This small molecule binds to this protein.
Small molecule (SMILES): CC(=O)N[C@@H]1[C@@H](O)[C@H](O)[C@@H](CO)O[C@H]1O

Binding-site contacts:
Ligand atom C1 contacts residue ASN738 of chain 1.B at 3.7 Å.
Ligand atom C8 contacts residue ASN737 of chain 1.B at 4.3 Å.
Ligand atom C2 contacts residue ASN738 of chain 1.B at 4.3 Å.
Ligand atom C1 contacts residue ASN737 of chain 1.B at 1.4 Å.
Ligand atom C2 contacts residue ASN737 of chain 1.B at 2.5 Å.
Ligand atom C7 contacts residue ASN738 of chain 1.B at 3.6 Å.
Ligand atom N2 contacts residue ASN738 of chain 1.B at 3.8 Å.
Ligand atom C5 contacts residue ASN737 of chain 1.B at 3.7 Å.
Ligand atom O5 contacts residue ASN737 of chain 1.B at 2.4 Å (h-bond).
Ligand atom C3 contacts residue ASN737 of chain 1.B at 3.8 Å.
Ligand atom O7 contacts residue ASN738 of chain 1.B at 4.2 Å.
Ligand atom C7 contacts residue ASN737 of chain 1.B at 3.1 Å.
Ligand atom O7 contacts residue ASN737 of chain 1.B at 3.0 Å (h-bond).
Ligand atom C4 contacts residue ASN737 of chain 1.B at 4.2 Å.
Ligand atom C8 contacts residue ASN738 of chain 1.B at 3.2 Å.
Ligand atom N2 contacts residue ASN737 of chain 1.B at 2.9 Å (h-bond).

Sequence of chain 1.B:
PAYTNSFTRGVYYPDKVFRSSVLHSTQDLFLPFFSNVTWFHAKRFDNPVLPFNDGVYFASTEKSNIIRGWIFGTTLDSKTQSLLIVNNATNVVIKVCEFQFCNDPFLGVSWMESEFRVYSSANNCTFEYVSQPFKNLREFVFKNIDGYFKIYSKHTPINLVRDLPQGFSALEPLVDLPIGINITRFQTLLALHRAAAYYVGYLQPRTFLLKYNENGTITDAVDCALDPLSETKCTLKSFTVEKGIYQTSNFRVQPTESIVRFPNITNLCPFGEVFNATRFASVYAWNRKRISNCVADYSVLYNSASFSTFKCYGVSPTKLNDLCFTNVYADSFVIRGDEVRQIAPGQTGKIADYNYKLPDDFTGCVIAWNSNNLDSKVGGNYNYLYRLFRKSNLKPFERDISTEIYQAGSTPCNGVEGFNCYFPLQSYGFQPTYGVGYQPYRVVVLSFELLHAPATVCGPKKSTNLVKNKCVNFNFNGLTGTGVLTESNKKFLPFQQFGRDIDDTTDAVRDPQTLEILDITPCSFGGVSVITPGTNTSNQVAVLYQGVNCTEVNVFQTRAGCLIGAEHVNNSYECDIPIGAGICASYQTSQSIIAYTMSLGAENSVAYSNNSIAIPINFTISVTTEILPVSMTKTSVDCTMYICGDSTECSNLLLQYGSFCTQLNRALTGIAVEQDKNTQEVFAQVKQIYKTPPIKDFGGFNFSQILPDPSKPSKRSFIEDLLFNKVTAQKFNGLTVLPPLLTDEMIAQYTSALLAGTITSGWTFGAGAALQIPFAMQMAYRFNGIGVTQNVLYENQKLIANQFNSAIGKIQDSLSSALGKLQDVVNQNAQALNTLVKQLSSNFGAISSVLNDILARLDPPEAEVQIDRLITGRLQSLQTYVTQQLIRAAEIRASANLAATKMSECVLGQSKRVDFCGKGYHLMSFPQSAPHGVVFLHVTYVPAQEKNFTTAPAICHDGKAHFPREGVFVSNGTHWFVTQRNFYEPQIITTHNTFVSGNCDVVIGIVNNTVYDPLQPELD